The protein below binds the small molecule below.
Small molecule (SMILES): CN(Cc1cnc2nc(N)nc(N)c2n1)c1ccc(C(=O)N[C@@H](CCC(=O)O)C(=O)O)cc1

Binding-site contacts:
Ligand atom C4 contacts residue NDP1 of chain 1.F at 3.2 Å.
Ligand atom NA2 contacts residue ASP32 of chain 1.A at 2.6 Å (salt-bridge).
Ligand atom N1 contacts residue ALA11 of chain 1.A at 3.5 Å.
Ligand atom CB contacts residue SER37 of chain 1.A at 3.7 Å.
Ligand atom C9 contacts residue NDP1 of chain 1.F at 3.6 Å.
Ligand atom NA2 contacts residue THR134 of chain 1.A at 3.1 Å (h-bond).
Ligand atom NA4 contacts residue VAL9 of chain 1.A at 2.7 Å (h-bond).
Ligand atom O1 contacts residue LEU67 of chain 1.A at 3.5 Å.
Ligand atom C14 contacts residue ILE62 of chain 1.A at 3.5 Å (hydrophobic).
Ligand atom N5 contacts residue NDP1 of chain 1.F at 3.2 Å.
Ligand atom N3 contacts residue VAL9 of chain 1.A at 3.5 Å.
Ligand atom C4 contacts residue PHE36 of chain 1.A at 3.6 Å (hydrophobic).
Ligand atom O2 contacts residue ARG70 of chain 1.A at 2.8 Å (salt-bridge).
Ligand atom C2 contacts residue ASP32 of chain 1.A at 3.6 Å.
Ligand atom C2 contacts residue ALA11 of chain 1.A at 3.5 Å (hydrophobic).
Ligand atom NA2 contacts residue ALA11 of chain 1.A at 3.4 Å.
Ligand atom CT contacts residue ARG70 of chain 1.A at 3.2 Å.
Ligand atom CT contacts residue SER37 of chain 1.A at 3.5 Å.
Ligand atom O1 contacts residue ARG70 of chain 1.A at 2.7 Å (salt-bridge).
Ligand atom N1 contacts residue ASP32 of chain 1.A at 2.8 Å (salt-bridge).
Ligand atom NA4 contacts residue CYS113 of chain 1.A at 3.3 Å.
Ligand atom C16 contacts residue PHE36 of chain 1.A at 3.6 Å (hydrophobic).
Ligand atom NA4 contacts residue VAL10 of chain 1.A at 3.8 Å.
Ligand atom N3 contacts residue NDP1 of chain 1.F at 3.6 Å.
Ligand atom CM contacts residue ILE62 of chain 1.A at 3.8 Å (hydrophobic).
Ligand atom C8A contacts residue NDP1 of chain 1.F at 3.5 Å.
Ligand atom C6 contacts residue NDP1 of chain 1.F at 3.6 Å.
Ligand atom N3 contacts residue VAL10 of chain 1.A at 3.4 Å (h-bond).
Ligand atom N8 contacts residue LEU33 of chain 1.A at 3.8 Å.
Ligand atom N3 contacts residue ALA11 of chain 1.A at 3.7 Å.
Ligand atom C7 contacts residue LEU25 of chain 1.A at 3.5 Å (hydrophobic).
Ligand atom N10 contacts residue ILE62 of chain 1.A at 3.7 Å.
Ligand atom NA4 contacts residue PHE36 of chain 1.A at 3.6 Å.
Ligand atom C15 contacts residue ILE62 of chain 1.A at 3.7 Å (hydrophobic).
Ligand atom C4 contacts residue VAL9 of chain 1.A at 3.7 Å (hydrophobic).
Ligand atom C2 contacts residue VAL10 of chain 1.A at 3.8 Å (hydrophobic).
Ligand atom O2 contacts residue SER37 of chain 1.A at 2.8 Å (h-bond).
Ligand atom NA2 contacts residue VAL10 of chain 1.A at 3.6 Å (h-bond).
Ligand atom NA4 contacts residue NDP1 of chain 1.F at 3.7 Å.
Ligand atom C4A contacts residue NDP1 of chain 1.F at 3.1 Å.

Sequence of chain 1.A:
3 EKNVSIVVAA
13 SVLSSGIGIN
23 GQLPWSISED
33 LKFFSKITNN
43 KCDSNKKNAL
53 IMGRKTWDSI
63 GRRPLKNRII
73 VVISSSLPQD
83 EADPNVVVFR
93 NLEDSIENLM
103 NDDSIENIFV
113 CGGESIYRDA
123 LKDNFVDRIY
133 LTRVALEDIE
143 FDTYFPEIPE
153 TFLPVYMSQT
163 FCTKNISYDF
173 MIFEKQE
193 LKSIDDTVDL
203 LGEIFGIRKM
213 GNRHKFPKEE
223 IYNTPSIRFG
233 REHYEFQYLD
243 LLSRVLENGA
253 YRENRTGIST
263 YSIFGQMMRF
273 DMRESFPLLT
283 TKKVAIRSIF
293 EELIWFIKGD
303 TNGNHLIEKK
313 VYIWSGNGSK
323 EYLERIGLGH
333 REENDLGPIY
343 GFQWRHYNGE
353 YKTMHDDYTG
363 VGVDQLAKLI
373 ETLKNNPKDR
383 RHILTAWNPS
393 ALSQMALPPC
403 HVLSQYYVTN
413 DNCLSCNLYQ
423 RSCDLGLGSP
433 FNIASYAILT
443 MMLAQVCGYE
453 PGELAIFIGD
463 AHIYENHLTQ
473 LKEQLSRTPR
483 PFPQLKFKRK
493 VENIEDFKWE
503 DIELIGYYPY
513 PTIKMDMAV